Sequence of chain 7.D:
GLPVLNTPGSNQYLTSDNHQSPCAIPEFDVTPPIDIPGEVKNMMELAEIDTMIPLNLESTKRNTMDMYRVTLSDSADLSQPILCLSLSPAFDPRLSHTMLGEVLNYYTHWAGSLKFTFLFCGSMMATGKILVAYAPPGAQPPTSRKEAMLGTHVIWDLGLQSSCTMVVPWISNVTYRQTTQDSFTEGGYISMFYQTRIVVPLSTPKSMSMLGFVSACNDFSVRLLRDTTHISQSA

Binding-site contacts:
Ligand atom O1 contacts residue TYR204 of chain 6.B at 3.6 Å.
Ligand atom C3 contacts residue TYR111 of chain 6.B at 3.2 Å (hydrophobic).
Ligand atom C4A contacts residue SER181 of chain 6.B at 3.8 Å.
Ligand atom C6C contacts residue VAL198 of chain 6.B at 3.9 Å (hydrophobic).
Ligand atom C2B contacts residue VAL195 of chain 6.B at 3.9 Å (hydrophobic).
Ligand atom C3 contacts residue PHE237 of chain 6.B at 3.7 Å (hydrophobic).
Ligand atom C4 contacts residue TYR111 of chain 6.B at 3.6 Å (hydrophobic).
Ligand atom C2A contacts residue TYR158 of chain 6.B at 3.9 Å (hydrophobic).
Ligand atom C31 contacts residue TYR111 of chain 6.B at 3.7 Å (hydrophobic).
Ligand atom N3A contacts residue TYR158 of chain 6.B at 3.7 Å.
Ligand atom C3B contacts residue TYR158 of chain 6.B at 3.4 Å (hydrophobic).
Ligand atom C6B contacts residue PHE133 of chain 6.B at 3.5 Å (hydrophobic).
Ligand atom N2 contacts residue TYR204 of chain 6.B at 3.8 Å.
Ligand atom C5B contacts residue LEU240 of chain 6.B at 3.5 Å (hydrophobic).
Ligand atom C4B contacts residue ILE193 of chain 6.B at 3.8 Å (hydrophobic).
Ligand atom C7C contacts residue TYR158 of chain 6.B at 3.8 Å (hydrophobic).
Ligand atom N3A contacts residue ALA24 of chain 6.D at 3.9 Å.
Ligand atom O1B contacts residue ILE109 of chain 6.B at 3.8 Å.
Ligand atom N2 contacts residue TYR111 of chain 6.B at 3.1 Å.
Ligand atom O1 contacts residue PHE129 of chain 6.B at 3.8 Å.
Ligand atom C4 contacts residue PHE237 of chain 6.B at 3.1 Å (hydrophobic).
Ligand atom O1 contacts residue TYR111 of chain 6.B at 3.5 Å.
Ligand atom C5B contacts residue ILE193 of chain 6.B at 3.9 Å (hydrophobic).
Ligand atom C31 contacts residue PHE237 of chain 6.B at 3.8 Å (hydrophobic).
Ligand atom O1B contacts residue PHE133 of chain 6.B at 3.9 Å.
Ligand atom C4C contacts residue PHE237 of chain 6.B at 3.6 Å (hydrophobic).
Ligand atom C4A contacts residue PRO180 of chain 6.B at 3.3 Å (hydrophobic).
Ligand atom O1A contacts residue PHE135 of chain 6.B at 3.8 Å.
Ligand atom C5C contacts residue VAL195 of chain 6.B at 3.8 Å (hydrophobic).
Ligand atom C2B contacts residue TYR158 of chain 6.B at 3.5 Å (hydrophobic).
Ligand atom C4A contacts residue ILE182 of chain 6.B at 3.9 Å (hydrophobic).
Ligand atom N3A contacts residue PRO180 of chain 6.B at 3.7 Å.
Ligand atom C4C contacts residue VAL198 of chain 6.B at 3.8 Å (hydrophobic).
Ligand atom C4B contacts residue TYR158 of chain 6.B at 3.8 Å (hydrophobic).
Ligand atom C2C contacts residue PHE237 of chain 6.B at 3.8 Å (hydrophobic).
Ligand atom C5A contacts residue ILE182 of chain 6.B at 3.5 Å (hydrophobic).
Ligand atom C5 contacts residue TYR111 of chain 6.B at 3.8 Å (hydrophobic).
Ligand atom C2A contacts residue ILE193 of chain 6.B at 3.9 Å (hydrophobic).
Ligand atom C6C contacts residue PHE237 of chain 6.B at 3.9 Å (hydrophobic).
Ligand atom C5A contacts residue ILE156 of chain 6.B at 3.2 Å (hydrophobic).

Sequence of chain 6.D:
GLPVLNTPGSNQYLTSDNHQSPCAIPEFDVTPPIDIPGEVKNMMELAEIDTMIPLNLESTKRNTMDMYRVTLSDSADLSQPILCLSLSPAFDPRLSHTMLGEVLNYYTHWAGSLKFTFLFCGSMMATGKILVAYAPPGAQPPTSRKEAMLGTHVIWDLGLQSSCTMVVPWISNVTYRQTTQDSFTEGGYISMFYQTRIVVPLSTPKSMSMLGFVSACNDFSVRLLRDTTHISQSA

The protein below binds the small molecule below.
Small molecule (SMILES): Cc1cc(CCCCCCCOc2ccc(C3=NCCO3)cc2)on1

Sequence of chain 6.B:
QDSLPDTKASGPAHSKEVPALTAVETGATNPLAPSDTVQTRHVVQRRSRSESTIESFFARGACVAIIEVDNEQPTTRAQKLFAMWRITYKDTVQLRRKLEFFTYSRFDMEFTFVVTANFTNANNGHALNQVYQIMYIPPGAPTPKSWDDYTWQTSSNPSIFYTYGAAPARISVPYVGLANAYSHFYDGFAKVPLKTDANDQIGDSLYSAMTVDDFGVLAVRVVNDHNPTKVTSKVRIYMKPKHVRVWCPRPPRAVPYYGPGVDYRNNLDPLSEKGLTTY